A protein and the small-molecule ligand that binds it are described below.
Small molecule (SMILES): COc1ccc2c(Nc3c(Cl)cncc3Cl)cc(=O)oc2c1OC1CCCC1

Binding-site contacts:
Ligand atom C4 contacts residue PHE284 of chain 1.F at 4.0 Å (hydrophobic).
Ligand atom C5 contacts residue GLN313 of chain 1.F at 3.4 Å.
Ligand atom C4 contacts residue GLN313 of chain 1.F at 3.7 Å.
Ligand atom C11 contacts residue THR277 of chain 1.F at 3.8 Å.
Ligand atom C1 contacts residue PHE316 of chain 1.F at 3.4 Å (hydrophobic).
Ligand atom C5 contacts residue PHE284 of chain 1.F at 3.8 Å (hydrophobic).
Ligand atom C8 contacts residue MET301 of chain 1.F at 3.9 Å (hydrophobic).
Ligand atom C7 contacts residue SER312 of chain 1.F at 3.5 Å.
Ligand atom C6 contacts residue MET301 of chain 1.F at 3.9 Å (hydrophobic).
Ligand atom C11 contacts residue ASN265 of chain 1.F at 3.6 Å.
Ligand atom C14 contacts residue PHE316 of chain 1.F at 3.7 Å (hydrophobic).
Ligand atom O10 contacts residue GLN313 of chain 1.F at 3.3 Å (h-bond).
Ligand atom N22 contacts residue THR215 of chain 1.F at 3.6 Å.
Ligand atom O10 contacts residue ILE280 of chain 1.F at 3.5 Å.
Ligand atom C5 contacts residue MET281 of chain 1.F at 3.6 Å (hydrophobic).
Ligand atom C6 contacts residue MET281 of chain 1.F at 3.5 Å (hydrophobic).
Ligand atom C12 contacts residue TYR103 of chain 1.F at 3.7 Å (hydrophobic).
Ligand atom C21 contacts residue MET217 of chain 1.F at 3.5 Å (hydrophobic).
Ligand atom C13 contacts residue TYR103 of chain 1.F at 3.6 Å (hydrophobic).
Ligand atom C2 contacts residue PHE316 of chain 1.F at 3.4 Å (hydrophobic).
Ligand atom C21 contacts residue THR215 of chain 1.F at 3.3 Å.
Ligand atom CA contacts residue PHE316 of chain 1.F at 3.6 Å (hydrophobic).
Ligand atom N22 contacts residue MET217 of chain 1.F at 3.7 Å.
Ligand atom CL20 contacts residue LEU263 of chain 1.F at 3.2 Å.
Ligand atom OA contacts residue PHE316 of chain 1.F at 3.4 Å.
Ligand atom C5 contacts residue ILE280 of chain 1.F at 3.7 Å (hydrophobic).
Ligand atom C21 contacts residue ASP262 of chain 1.F at 3.6 Å.
Ligand atom OB contacts residue PHE316 of chain 1.F at 3.9 Å.
Ligand atom C9 contacts residue ILE280 of chain 1.F at 3.8 Å (hydrophobic).
Ligand atom C7 contacts residue MET301 of chain 1.F at 3.3 Å (hydrophobic).
Ligand atom C6 contacts residue SER312 of chain 1.F at 3.7 Å.
Ligand atom N22 contacts residue MG1 of chain 1.BA at 3.8 Å.
Ligand atom C9 contacts residue PHE316 of chain 1.F at 3.7 Å (hydrophobic).
Ligand atom C6 contacts residue GLN313 of chain 1.F at 3.6 Å.
Ligand atom O3 contacts residue PHE316 of chain 1.F at 3.6 Å.
Ligand atom CL25 contacts residue HIS104 of chain 1.F at 3.5 Å.
Ligand atom C12 contacts residue ASN265 of chain 1.F at 3.6 Å.
Ligand atom C19 contacts residue ASP262 of chain 1.F at 3.7 Å.
Ligand atom O3 contacts residue GLN313 of chain 1.F at 3.0 Å (h-bond).
Ligand atom CL20 contacts residue ASP262 of chain 1.F at 3.3 Å.

Sequence of chain 1.F:
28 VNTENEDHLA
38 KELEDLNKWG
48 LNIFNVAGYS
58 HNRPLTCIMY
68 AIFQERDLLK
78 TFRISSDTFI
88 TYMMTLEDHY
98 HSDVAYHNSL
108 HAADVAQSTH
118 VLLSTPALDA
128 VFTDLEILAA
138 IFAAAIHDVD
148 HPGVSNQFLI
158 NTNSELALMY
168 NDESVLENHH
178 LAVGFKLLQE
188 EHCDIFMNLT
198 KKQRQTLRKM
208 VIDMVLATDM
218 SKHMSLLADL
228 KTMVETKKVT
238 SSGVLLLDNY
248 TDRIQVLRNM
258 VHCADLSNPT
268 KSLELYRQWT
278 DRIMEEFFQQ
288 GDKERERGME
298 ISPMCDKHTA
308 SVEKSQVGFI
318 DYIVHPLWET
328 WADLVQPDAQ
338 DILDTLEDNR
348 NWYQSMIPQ